Sequence of chain 1.G:
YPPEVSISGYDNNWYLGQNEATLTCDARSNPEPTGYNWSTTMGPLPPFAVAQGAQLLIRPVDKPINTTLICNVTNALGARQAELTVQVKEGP

The protein below binds the small molecule below.
Small molecule (SMILES): CC(=O)N[C@H]1[C@H](O[C@H]2[C@H](O)[C@@H](NC(C)=O)CO[C@@H]2CO[C@@H]2O[C@@H](C)[C@@H](O)[C@@H](O)[C@@H]2O)O[C@H](CO)[C@@H](O[C@@H]2O[C@H](CO)[C@@H](O)[C@H](O)[C@@H]2O)[C@@H]1O

Binding-site contacts:
Ligand atom C8 contacts residue PRO64 of chain 1.G at 3.4 Å (hydrophobic).
Ligand atom C3 contacts residue ASN66 of chain 1.G at 3.6 Å.
Ligand atom C2 contacts residue ASN66 of chain 1.G at 2.2 Å.
Ligand atom C7 contacts residue ASN66 of chain 1.G at 4.0 Å.
Ligand atom C1 contacts residue ASN66 of chain 1.G at 1.4 Å.
Ligand atom O7 contacts residue ASN66 of chain 1.G at 4.3 Å.
Ligand atom C7 contacts residue PRO64 of chain 1.G at 3.8 Å (hydrophobic).
Ligand atom N2 contacts residue PRO64 of chain 1.G at 4.3 Å.
Ligand atom C8 contacts residue GLN87 of chain 1.G at 4.5 Å.
Ligand atom C4 contacts residue ASN66 of chain 1.G at 4.0 Å.
Ligand atom N2 contacts residue ASN66 of chain 1.G at 2.8 Å (h-bond).
Ligand atom C5 contacts residue ASN66 of chain 1.G at 3.5 Å.
Ligand atom O5 contacts residue ASN66 of chain 1.G at 2.2 Å (h-bond).
Ligand atom N2 contacts residue ILE65 of chain 1.G at 4.4 Å.
Ligand atom O7 contacts residue PRO64 of chain 1.G at 3.9 Å.